Binding-site contacts:
Ligand atom CL contacts residue GLY9 of chain 12.B at 3.5 Å.
Ligand atom N9 contacts residue MET74 of chain 12.B at 2.9 Å (h-bond).
Ligand atom C15 contacts residue SO41 of chain 12.H at 3.4 Å.
Ligand atom C16 contacts residue ALA37 of chain 12.B at 3.6 Å (hydrophobic).
Ligand atom C17 contacts residue MET74 of chain 12.B at 3.7 Å (hydrophobic).
Ligand atom C15 contacts residue SER39 of chain 12.B at 3.7 Å.
Ligand atom C21 contacts residue SO41 of chain 12.H at 3.2 Å.
Ligand atom C17 contacts residue ALA37 of chain 12.B at 3.4 Å (hydrophobic).
Ligand atom C1 contacts residue LEU102 of chain 12.B at 3.7 Å (hydrophobic).
Ligand atom N23 contacts residue ALA38 of chain 12.B at 3.5 Å (h-bond).
Ligand atom C10 contacts residue LEU102 of chain 12.B at 3.7 Å (hydrophobic).
Ligand atom C18 contacts residue ALA37 of chain 12.B at 3.4 Å (hydrophobic).
Ligand atom C2 contacts residue LEU131 of chain 7.B at 3.7 Å (hydrophobic).
Ligand atom N12 contacts residue ASP72 of chain 12.B at 2.9 Å (salt-bridge).
Ligand atom CL contacts residue MET74 of chain 12.B at 3.3 Å.
Ligand atom N23 contacts residue SO41 of chain 12.H at 3.1 Å (h-bond).
Ligand atom C19 contacts residue ALA37 of chain 12.B at 3.7 Å (hydrophobic).
Ligand atom C10 contacts residue VAL135 of chain 7.B at 3.7 Å (hydrophobic).
Ligand atom N7 contacts residue GLU134 of chain 7.B at 3.2 Å (salt-bridge).
Ligand atom CL contacts residue SO41 of chain 12.J at 3.5 Å.
Ligand atom C2 contacts residue LEU102 of chain 12.B at 3.4 Å (hydrophobic).
Ligand atom C13 contacts residue SO41 of chain 12.H at 3.6 Å.
Ligand atom C19 contacts residue SER39 of chain 12.B at 3.6 Å.
Ligand atom C19 contacts residue SO41 of chain 12.J at 3.4 Å.
Ligand atom N6 contacts residue LEU73 of chain 12.B at 3.7 Å.
Ligand atom N12 contacts residue MET74 of chain 12.B at 3.7 Å.
Ligand atom N23 contacts residue SER39 of chain 12.B at 2.9 Å (h-bond).
Ligand atom C14 contacts residue PHE70 of chain 12.B at 3.7 Å (hydrophobic).
Ligand atom N9 contacts residue LEU73 of chain 12.B at 3.4 Å.
Ligand atom C21 contacts residue SER39 of chain 12.B at 3.6 Å.
Ligand atom C10 contacts residue ASN106 of chain 12.B at 3.5 Å.
Ligand atom C14 contacts residue SER71 of chain 12.B at 3.7 Å.
Ligand atom C14 contacts residue ASP72 of chain 12.B at 3.1 Å.
Ligand atom C1 contacts residue VAL135 of chain 7.B at 3.6 Å (hydrophobic).
Ligand atom C10 contacts residue MET105 of chain 12.B at 3.3 Å (hydrophobic).
Ligand atom C18 contacts residue MET74 of chain 12.B at 3.7 Å (hydrophobic).
Ligand atom C20 contacts residue SER39 of chain 12.B at 3.1 Å.
Ligand atom O11 contacts residue GLU134 of chain 7.B at 2.8 Å.
Ligand atom C13 contacts residue ASP72 of chain 12.B at 3.6 Å.
Ligand atom C3 contacts residue GLU134 of chain 7.B at 3.3 Å.

Sequence of chain 12.B:
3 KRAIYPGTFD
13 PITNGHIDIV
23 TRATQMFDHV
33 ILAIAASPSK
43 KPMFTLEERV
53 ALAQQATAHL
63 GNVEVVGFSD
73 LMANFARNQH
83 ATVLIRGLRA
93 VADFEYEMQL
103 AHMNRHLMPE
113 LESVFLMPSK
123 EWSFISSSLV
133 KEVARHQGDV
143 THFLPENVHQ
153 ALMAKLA

Sequence of chain 7.B:
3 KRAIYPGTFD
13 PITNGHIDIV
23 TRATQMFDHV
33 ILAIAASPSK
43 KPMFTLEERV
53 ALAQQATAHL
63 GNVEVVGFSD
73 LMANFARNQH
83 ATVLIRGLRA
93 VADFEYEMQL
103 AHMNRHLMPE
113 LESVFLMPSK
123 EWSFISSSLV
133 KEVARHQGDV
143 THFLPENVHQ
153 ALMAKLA

The small molecule below binds the protein below.
Small molecule (SMILES): CC1=Nc2nc(N[C@H](CC#N)c3cccc(Cl)c3)nn2C(=O)C1